A small-molecule ligand and the protein it binds are described below.
Small molecule (SMILES): O=C(O)c1ccc(-c2ccccc2Cl)o1

Binding-site contacts:
Ligand atom CL2 contacts residue THR97 of chain 1.A at 4.0 Å.
Ligand atom C4 contacts residue TRP258 of chain 1.A at 3.8 Å (hydrophobic).
Ligand atom OXT contacts residue MN1 of chain 1.B at 2.1 Å.
Ligand atom C2 contacts residue HIS117 of chain 1.A at 3.6 Å.
Ligand atom OA contacts residue HIS215 of chain 1.A at 3.3 Å (h-bond).
Ligand atom CG contacts residue HIS117 of chain 1.A at 3.5 Å.
Ligand atom CB contacts residue MN1 of chain 1.B at 3.8 Å.
Ligand atom C1 contacts residue TYR100 of chain 1.A at 4.0 Å (hydrophobic).
Ligand atom C contacts residue GLU241 of chain 1.A at 3.8 Å.
Ligand atom CL2 contacts residue PHE103 of chain 1.A at 3.8 Å.
Ligand atom C contacts residue ASP134 of chain 1.A at 4.0 Å.
Ligand atom C contacts residue HIS208 of chain 1.A at 4.0 Å.
Ligand atom C5 contacts residue TYR100 of chain 1.A at 3.5 Å (hydrophobic).
Ligand atom C contacts residue MN1 of chain 1.B at 3.2 Å.
Ligand atom C4 contacts residue TYR100 of chain 1.A at 3.7 Å (hydrophobic).
Ligand atom CD contacts residue HIS117 of chain 1.A at 3.5 Å.
Ligand atom OXT contacts residue MN1 of chain 1.C at 2.2 Å.
Ligand atom OB contacts residue MN1 of chain 1.C at 2.4 Å.
Ligand atom CA contacts residue MN1 of chain 1.B at 3.8 Å.
Ligand atom OXT contacts residue ASP134 of chain 1.A at 3.2 Å (salt-bridge).
Ligand atom OA contacts residue PHE214 of chain 1.A at 4.0 Å.
Ligand atom OB contacts residue ASP145 of chain 1.A at 3.6 Å (salt-bridge).
Ligand atom OB contacts residue HIS215 of chain 1.A at 2.7 Å (h-bond).
Ligand atom CG contacts residue CYS108 of chain 1.A at 3.8 Å (hydrophobic).
Ligand atom C1 contacts residue HIS117 of chain 1.A at 3.5 Å.
Ligand atom OXT contacts residue GLU241 of chain 1.A at 3.1 Å (salt-bridge).
Ligand atom OB contacts residue HIS208 of chain 1.A at 3.0 Å (h-bond).
Ligand atom OB contacts residue GLU241 of chain 1.A at 3.6 Å.
Ligand atom C3 contacts residue TYR100 of chain 1.A at 3.9 Å (hydrophobic).
Ligand atom CB contacts residue ASP134 of chain 1.A at 3.3 Å.
Ligand atom C5 contacts residue TRP258 of chain 1.A at 3.5 Å (hydrophobic).
Ligand atom C3 contacts residue HIS117 of chain 1.A at 4.0 Å.
Ligand atom OXT contacts residue ASP145 of chain 1.A at 3.1 Å (salt-bridge).
Ligand atom CA contacts residue HIS215 of chain 1.A at 4.0 Å.
Ligand atom C contacts residue HIS215 of chain 1.A at 3.7 Å.
Ligand atom C contacts residue ASP145 of chain 1.A at 3.6 Å.
Ligand atom C6 contacts residue TYR100 of chain 1.A at 3.7 Å (hydrophobic).
Ligand atom OB contacts residue PHE214 of chain 1.A at 4.0 Å.
Ligand atom OXT contacts residue GLU272 of chain 1.A at 3.2 Å (salt-bridge).
Ligand atom C contacts residue MN1 of chain 1.C at 2.7 Å.

Sequence of chain 1.A:
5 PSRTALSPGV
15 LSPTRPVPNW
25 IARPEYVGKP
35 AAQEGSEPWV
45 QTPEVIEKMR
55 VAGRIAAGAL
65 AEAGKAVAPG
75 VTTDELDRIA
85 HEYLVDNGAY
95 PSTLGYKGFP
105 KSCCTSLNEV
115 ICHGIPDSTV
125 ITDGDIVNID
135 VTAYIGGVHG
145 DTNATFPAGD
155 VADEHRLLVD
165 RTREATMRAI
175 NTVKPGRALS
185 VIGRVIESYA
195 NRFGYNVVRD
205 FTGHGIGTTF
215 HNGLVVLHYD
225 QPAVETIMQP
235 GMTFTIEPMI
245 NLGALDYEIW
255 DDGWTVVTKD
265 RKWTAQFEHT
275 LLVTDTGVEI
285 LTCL